Sequence of chain 1.B:
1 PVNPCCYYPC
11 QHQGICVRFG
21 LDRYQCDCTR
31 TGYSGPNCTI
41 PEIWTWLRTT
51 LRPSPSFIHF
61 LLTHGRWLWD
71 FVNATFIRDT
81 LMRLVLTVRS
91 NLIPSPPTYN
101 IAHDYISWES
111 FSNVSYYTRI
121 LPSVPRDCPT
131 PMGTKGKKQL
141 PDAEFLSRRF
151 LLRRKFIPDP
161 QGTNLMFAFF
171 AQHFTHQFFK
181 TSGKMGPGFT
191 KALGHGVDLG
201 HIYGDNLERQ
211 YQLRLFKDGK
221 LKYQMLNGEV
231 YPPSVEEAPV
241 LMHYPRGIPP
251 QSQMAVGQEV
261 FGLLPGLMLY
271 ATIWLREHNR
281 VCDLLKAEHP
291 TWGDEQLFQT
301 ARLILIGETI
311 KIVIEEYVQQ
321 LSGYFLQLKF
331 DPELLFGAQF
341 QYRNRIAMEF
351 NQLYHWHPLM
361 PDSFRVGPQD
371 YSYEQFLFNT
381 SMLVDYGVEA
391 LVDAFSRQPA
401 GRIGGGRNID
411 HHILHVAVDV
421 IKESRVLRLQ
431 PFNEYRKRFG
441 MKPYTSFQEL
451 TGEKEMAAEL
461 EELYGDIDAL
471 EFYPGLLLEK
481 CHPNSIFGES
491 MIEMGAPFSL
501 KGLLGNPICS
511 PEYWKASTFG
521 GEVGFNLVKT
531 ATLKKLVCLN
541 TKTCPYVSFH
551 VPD

A protein and the small-molecule ligand that binds it are described below.
Small molecule (SMILES): CC(=O)N[C@H]1[C@H](O[C@H]2[C@H](O)[C@@H](NC(C)=O)CO[C@@H]2CO)O[C@H](CO)[C@@H](O)[C@@H]1O

Sequence of chain 1.A:
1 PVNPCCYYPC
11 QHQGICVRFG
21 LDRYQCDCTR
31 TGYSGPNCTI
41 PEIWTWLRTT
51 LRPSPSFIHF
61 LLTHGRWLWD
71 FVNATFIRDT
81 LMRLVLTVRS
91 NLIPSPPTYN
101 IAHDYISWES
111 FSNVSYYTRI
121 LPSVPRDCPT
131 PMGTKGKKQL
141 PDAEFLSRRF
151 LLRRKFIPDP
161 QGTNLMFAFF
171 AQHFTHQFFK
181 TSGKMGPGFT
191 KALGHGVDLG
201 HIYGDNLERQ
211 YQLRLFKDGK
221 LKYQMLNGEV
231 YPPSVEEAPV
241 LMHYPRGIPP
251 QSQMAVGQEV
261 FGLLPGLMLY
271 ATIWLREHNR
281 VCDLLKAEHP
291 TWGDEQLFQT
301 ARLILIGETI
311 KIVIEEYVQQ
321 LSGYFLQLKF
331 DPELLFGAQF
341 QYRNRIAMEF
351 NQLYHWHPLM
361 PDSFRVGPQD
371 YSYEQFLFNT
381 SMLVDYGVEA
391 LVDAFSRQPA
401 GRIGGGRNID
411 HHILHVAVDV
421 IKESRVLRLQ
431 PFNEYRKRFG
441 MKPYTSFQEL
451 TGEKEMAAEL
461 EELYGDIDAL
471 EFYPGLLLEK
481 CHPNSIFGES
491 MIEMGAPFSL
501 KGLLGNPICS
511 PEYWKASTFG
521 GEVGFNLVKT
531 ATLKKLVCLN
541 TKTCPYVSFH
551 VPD

Binding-site contacts:
Ligand atom C4 contacts residue ASN113 of chain 1.B at 4.1 Å.
Ligand atom O6 contacts residue GLU208 of chain 1.A at 4.4 Å.
Ligand atom C8 contacts residue MET185 of chain 1.B at 3.6 Å (hydrophobic).
Ligand atom C7 contacts residue ASN113 of chain 1.B at 3.7 Å.
Ligand atom N2 contacts residue SER115 of chain 1.B at 4.3 Å.
Ligand atom C8 contacts residue PHE189 of chain 1.B at 4.2 Å (hydrophobic).
Ligand atom O5 contacts residue GLU109 of chain 1.B at 3.5 Å (salt-bridge).
Ligand atom C5 contacts residue LEU207 of chain 1.A at 4.1 Å (hydrophobic).
Ligand atom O5 contacts residue ASN113 of chain 1.B at 2.2 Å (h-bond).
Ligand atom C5 contacts residue TYR116 of chain 1.B at 4.0 Å (hydrophobic).
Ligand atom C5 contacts residue PHE189 of chain 1.B at 3.6 Å (hydrophobic).
Ligand atom O6 contacts residue TYR116 of chain 1.B at 3.6 Å.
Ligand atom C3 contacts residue ASN113 of chain 1.B at 3.9 Å.
Ligand atom O6 contacts residue LEU207 of chain 1.A at 3.6 Å.
Ligand atom C1 contacts residue ASN113 of chain 1.B at 1.4 Å.
Ligand atom N2 contacts residue ASN113 of chain 1.B at 3.0 Å (h-bond).
Ligand atom C6 contacts residue TYR211 of chain 1.A at 4.2 Å (hydrophobic).
Ligand atom C2 contacts residue LEU207 of chain 1.A at 3.6 Å (hydrophobic).
Ligand atom C6 contacts residue TYR116 of chain 1.B at 3.3 Å (hydrophobic).
Ligand atom C1 contacts residue LEU207 of chain 1.A at 3.9 Å (hydrophobic).
Ligand atom C2 contacts residue ASN113 of chain 1.B at 2.7 Å.
Ligand atom O6 contacts residue TYR211 of chain 1.A at 4.1 Å.
Ligand atom C1 contacts residue TYR116 of chain 1.B at 3.8 Å (hydrophobic).
Ligand atom C8 contacts residue ASN113 of chain 1.B at 4.1 Å.
Ligand atom C6 contacts residue LEU207 of chain 1.A at 4.5 Å (hydrophobic).
Ligand atom O4 contacts residue LEU207 of chain 1.A at 4.3 Å.
Ligand atom C2 contacts residue GLU109 of chain 1.B at 4.3 Å.
Ligand atom C3 contacts residue LEU207 of chain 1.A at 3.9 Å (hydrophobic).
Ligand atom C1 contacts residue GLU109 of chain 1.B at 3.4 Å.
Ligand atom O3 contacts residue LEU207 of chain 1.A at 3.9 Å.
Ligand atom O5 contacts residue LEU207 of chain 1.A at 3.8 Å.
Ligand atom O5 contacts residue TYR116 of chain 1.B at 3.2 Å.
Ligand atom C6 contacts residue PHE189 of chain 1.B at 3.6 Å (hydrophobic).
Ligand atom O7 contacts residue LEU207 of chain 1.A at 4.0 Å.
Ligand atom C4 contacts residue LEU207 of chain 1.A at 3.4 Å (hydrophobic).
Ligand atom C5 contacts residue ASN113 of chain 1.B at 3.6 Å.
Ligand atom O7 contacts residue ASN113 of chain 1.B at 4.2 Å.
Ligand atom O5 contacts residue PHE189 of chain 1.B at 4.1 Å.